Sequence of chain 1.A:
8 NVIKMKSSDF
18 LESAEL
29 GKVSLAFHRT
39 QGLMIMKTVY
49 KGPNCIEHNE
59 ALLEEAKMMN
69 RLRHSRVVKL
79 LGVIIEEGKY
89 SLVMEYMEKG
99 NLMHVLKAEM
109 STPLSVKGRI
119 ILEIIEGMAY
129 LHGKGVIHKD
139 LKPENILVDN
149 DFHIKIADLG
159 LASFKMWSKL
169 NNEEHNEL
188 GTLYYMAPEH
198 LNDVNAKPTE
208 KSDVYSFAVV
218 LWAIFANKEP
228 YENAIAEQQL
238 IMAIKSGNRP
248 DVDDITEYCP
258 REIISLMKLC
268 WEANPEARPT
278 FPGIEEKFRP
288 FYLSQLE

This small molecule binds to this protein.
Small molecule (SMILES): CC(C)C(=O)Nc1nc2cc(-c3ccc4c(c3)c(C(=O)N[C@@H](C)c3ccccc3)cn4C)ccn2n1

Binding-site contacts:
Ligand atom N8 contacts residue LEU145 of chain 1.A at 3.5 Å.
Ligand atom O23 contacts residue ALA155 of chain 1.A at 3.3 Å.
Ligand atom C36 contacts residue GLY98 of chain 1.A at 3.5 Å.
Ligand atom N7 contacts residue MET95 of chain 1.A at 3.1 Å (h-bond).
Ligand atom C2 contacts residue LEU23 of chain 1.A at 3.7 Å (hydrophobic).
Ligand atom C19 contacts residue ASP156 of chain 1.A at 3.3 Å.
Ligand atom N18 contacts residue ASP156 of chain 1.A at 3.0 Å (salt-bridge).
Ligand atom C16 contacts residue LEU157 of chain 1.A at 3.6 Å (hydrophobic).
Ligand atom N5 contacts residue MET95 of chain 1.A at 2.8 Å (h-bond).
Ligand atom C9 contacts residue LEU145 of chain 1.A at 3.6 Å (hydrophobic).
Ligand atom N7 contacts residue ILE43 of chain 1.A at 3.6 Å.
Ligand atom C11 contacts residue ILE43 of chain 1.A at 3.7 Å (hydrophobic).
Ligand atom C13 contacts residue GLU93 of chain 1.A at 3.0 Å.
Ligand atom C33 contacts residue MET92 of chain 1.A at 3.4 Å (hydrophobic).
Ligand atom O23 contacts residue VAL76 of chain 1.A at 3.4 Å.
Ligand atom C28 contacts residue ASP156 of chain 1.A at 3.8 Å.
Ligand atom C25 contacts residue VAL76 of chain 1.A at 3.2 Å (hydrophobic).
Ligand atom C12 contacts residue GLU93 of chain 1.A at 3.7 Å.
Ligand atom C34 contacts residue MET92 of chain 1.A at 3.7 Å (hydrophobic).
Ligand atom C34 contacts residue LEU157 of chain 1.A at 3.7 Å (hydrophobic).
Ligand atom O23 contacts residue ASP156 of chain 1.A at 3.2 Å (salt-bridge).
Ligand atom C22 contacts residue ASP156 of chain 1.A at 3.5 Å.
Ligand atom C32 contacts residue VAL76 of chain 1.A at 3.2 Å (hydrophobic).
Ligand atom C11 contacts residue LEU145 of chain 1.A at 3.6 Å (hydrophobic).
Ligand atom C20 contacts residue ASP156 of chain 1.A at 2.9 Å.
Ligand atom C30 contacts residue ILE154 of chain 1.A at 3.7 Å (hydrophobic).
Ligand atom C17 contacts residue MET92 of chain 1.A at 3.3 Å (hydrophobic).
Ligand atom C10 contacts residue ILE43 of chain 1.A at 3.7 Å (hydrophobic).
Ligand atom C12 contacts residue LEU145 of chain 1.A at 3.5 Å (hydrophobic).
Ligand atom C28 contacts residue PHE162 of chain 1.A at 3.7 Å (hydrophobic).
Ligand atom C15 contacts residue LEU157 of chain 1.A at 3.4 Å (hydrophobic).
Ligand atom C14 contacts residue LEU157 of chain 1.A at 3.4 Å (hydrophobic).
Ligand atom C6 contacts residue MET95 of chain 1.A at 3.4 Å (hydrophobic).
Ligand atom C19 contacts residue LEU159 of chain 1.A at 3.5 Å (hydrophobic).
Ligand atom C19 contacts residue LEU157 of chain 1.A at 3.4 Å (hydrophobic).
Ligand atom C21 contacts residue ASP156 of chain 1.A at 3.6 Å.
Ligand atom N8 contacts residue ILE43 of chain 1.A at 3.5 Å.
Ligand atom C16 contacts residue MET92 of chain 1.A at 3.5 Å (hydrophobic).
Ligand atom C31 contacts residue ILE154 of chain 1.A at 3.5 Å (hydrophobic).
Ligand atom C13 contacts residue LEU145 of chain 1.A at 3.4 Å (hydrophobic).